This protein binds this small molecule.
Small molecule (SMILES): Nc1ccn([C@@H]2O[C@H](CO[P](=O)(O)O[C@H]3[C@@H](O)[C@H](n4cnc5c(=O)nc(N)[nH]c54)O[C@@H]3COP(=O)=O)[C@@H](O[P](=O)(O)OC[C@H]3O[C@@H](n4cnc5c(N)ncnc54)[C@H](O)[C@@H]3O[P](=O)(O)OC[C@H]3O[C@@H](n4cnc5c(N)ncnc54)[C@H](O)[C@@H]3O[P](=O)(O)OC[C@H]3O[C@@H](n4cnc5c(N)ncnc54)[C@H](O)[C@@H]3O[P](=O)(O)OC[C@H]3O[C@@H](n4cnc5c(N)ncnc54)[C@H](O)[C@@H]3O[P](=O)(O)OC[C@H]3O[C@@H](n4cnc5c(N)ncnc54)[C@H](O)[C@@H]3O[P](=O)(O)OC[C@H]3O[C@@H](n4ccc(N)nc4=O)[C@H](O)[C@@H]3O[P](=O)(O)OC[C@H]3O[C@@H](n4cnc5c(N)ncnc54)[C@H](O)[C@@H]3O)[C@H]2O)c(=O)n1

Sequence of chain 1.B:
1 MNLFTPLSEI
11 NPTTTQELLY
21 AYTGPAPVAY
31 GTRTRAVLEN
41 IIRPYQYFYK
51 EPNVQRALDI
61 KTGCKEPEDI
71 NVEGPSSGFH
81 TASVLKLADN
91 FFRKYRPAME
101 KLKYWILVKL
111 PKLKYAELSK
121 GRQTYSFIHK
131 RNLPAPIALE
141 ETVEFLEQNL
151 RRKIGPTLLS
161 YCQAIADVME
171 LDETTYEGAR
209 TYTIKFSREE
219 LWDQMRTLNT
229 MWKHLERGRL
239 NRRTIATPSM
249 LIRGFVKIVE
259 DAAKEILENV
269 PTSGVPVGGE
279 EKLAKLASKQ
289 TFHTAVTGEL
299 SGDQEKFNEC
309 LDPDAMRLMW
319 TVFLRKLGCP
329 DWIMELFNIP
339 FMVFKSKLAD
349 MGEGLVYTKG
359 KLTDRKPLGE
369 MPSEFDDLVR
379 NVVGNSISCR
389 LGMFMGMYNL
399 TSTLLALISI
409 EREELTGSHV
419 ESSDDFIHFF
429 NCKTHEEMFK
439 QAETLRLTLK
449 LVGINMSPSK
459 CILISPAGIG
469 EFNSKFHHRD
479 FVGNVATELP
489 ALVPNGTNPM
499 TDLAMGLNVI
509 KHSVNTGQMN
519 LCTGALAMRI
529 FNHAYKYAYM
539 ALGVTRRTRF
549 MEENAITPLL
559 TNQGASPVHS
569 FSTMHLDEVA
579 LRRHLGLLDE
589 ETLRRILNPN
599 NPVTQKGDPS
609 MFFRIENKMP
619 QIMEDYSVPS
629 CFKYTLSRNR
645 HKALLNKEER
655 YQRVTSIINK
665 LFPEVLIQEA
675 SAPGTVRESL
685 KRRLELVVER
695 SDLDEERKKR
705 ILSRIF

Binding-site contacts:
Ligand atom O3' contacts residue SER472 of chain 1.B at 3.3 Å (h-bond).
Ligand atom O2' contacts residue THR45 of chain 1.C at 2.3 Å (h-bond).
Ligand atom O2' contacts residue ASP422 of chain 1.B at 2.8 Å (salt-bridge).
Ligand atom O3' contacts residue ASP422 of chain 1.B at 2.8 Å (salt-bridge).
Ligand atom OP1 contacts residue V9G1 of chain 1.L at 2.5 Å (h-bond).
Ligand atom O5' contacts residue V9G1 of chain 1.L at 2.6 Å (h-bond).
Ligand atom C2' contacts residue THR45 of chain 1.C at 3.3 Å.
Ligand atom OP1 contacts residue TYR22 of chain 1.B at 3.0 Å (h-bond).
Ligand atom C4' contacts residue THR485 of chain 1.B at 3.4 Å.
Ligand atom C4' contacts residue THR45 of chain 1.C at 3.1 Å.
Ligand atom P contacts residue V9G1 of chain 1.L at 1.6 Å.
Ligand atom N7 contacts residue V9G1 of chain 1.L at 3.2 Å.
Ligand atom C5' contacts residue ASP50 of chain 1.C at 3.1 Å.
Ligand atom C4 contacts residue V9G1 of chain 1.L at 3.3 Å.
Ligand atom OP2 contacts residue ARG122 of chain 1.B at 3.2 Å (salt-bridge).
Ligand atom O3' contacts residue PRO488 of chain 1.B at 3.4 Å.
Ligand atom OP1 contacts residue LYS49 of chain 1.C at 2.5 Å (salt-bridge).
Ligand atom OP2 contacts residue GLU117 of chain 1.B at 3.4 Å (salt-bridge).
Ligand atom OP1 contacts residue LYS120 of chain 1.B at 3.3 Å.
Ligand atom C5' contacts residue GLN54 of chain 1.C at 3.2 Å.
Ligand atom C4' contacts residue ASN471 of chain 1.B at 3.3 Å.
Ligand atom O2' contacts residue LYS48 of chain 1.C at 3.2 Å (salt-bridge).
Ligand atom O5' contacts residue LYS49 of chain 1.C at 3.4 Å (salt-bridge).
Ligand atom C5' contacts residue ASN471 of chain 1.B at 3.4 Å.
Ligand atom O6 contacts residue V9G1 of chain 1.L at 3.0 Å (h-bond).
Ligand atom O2' contacts residue ASN471 of chain 1.B at 3.4 Å.
Ligand atom OP1 contacts residue SER472 of chain 1.B at 2.9 Å (h-bond).
Ligand atom OP1 contacts residue ARG122 of chain 1.B at 3.4 Å (salt-bridge).
Ligand atom N9 contacts residue V9G1 of chain 1.L at 3.3 Å.
Ligand atom C5' contacts residue V9G1 of chain 1.L at 3.2 Å.
Ligand atom C5 contacts residue V9G1 of chain 1.L at 3.1 Å.
Ligand atom C3' contacts residue THR45 of chain 1.C at 3.3 Å.
Ligand atom C6 contacts residue V9G1 of chain 1.L at 3.2 Å.
Ligand atom OP2 contacts residue V9G1 of chain 1.L at 2.3 Å (h-bond).
Ligand atom OP1 contacts residue HIS51 of chain 1.C at 2.8 Å (h-bond).
Ligand atom C8 contacts residue V9G1 of chain 1.L at 3.2 Å.
Ligand atom OP2 contacts residue LYS120 of chain 1.B at 3.4 Å.
Ligand atom C4' contacts residue ASP50 of chain 1.C at 3.3 Å.
Ligand atom O3' contacts residue THR45 of chain 1.C at 3.0 Å (h-bond).
Ligand atom OP1 contacts residue LYS120 of chain 1.B at 2.8 Å (salt-bridge).

Sequence of chain 1.C:
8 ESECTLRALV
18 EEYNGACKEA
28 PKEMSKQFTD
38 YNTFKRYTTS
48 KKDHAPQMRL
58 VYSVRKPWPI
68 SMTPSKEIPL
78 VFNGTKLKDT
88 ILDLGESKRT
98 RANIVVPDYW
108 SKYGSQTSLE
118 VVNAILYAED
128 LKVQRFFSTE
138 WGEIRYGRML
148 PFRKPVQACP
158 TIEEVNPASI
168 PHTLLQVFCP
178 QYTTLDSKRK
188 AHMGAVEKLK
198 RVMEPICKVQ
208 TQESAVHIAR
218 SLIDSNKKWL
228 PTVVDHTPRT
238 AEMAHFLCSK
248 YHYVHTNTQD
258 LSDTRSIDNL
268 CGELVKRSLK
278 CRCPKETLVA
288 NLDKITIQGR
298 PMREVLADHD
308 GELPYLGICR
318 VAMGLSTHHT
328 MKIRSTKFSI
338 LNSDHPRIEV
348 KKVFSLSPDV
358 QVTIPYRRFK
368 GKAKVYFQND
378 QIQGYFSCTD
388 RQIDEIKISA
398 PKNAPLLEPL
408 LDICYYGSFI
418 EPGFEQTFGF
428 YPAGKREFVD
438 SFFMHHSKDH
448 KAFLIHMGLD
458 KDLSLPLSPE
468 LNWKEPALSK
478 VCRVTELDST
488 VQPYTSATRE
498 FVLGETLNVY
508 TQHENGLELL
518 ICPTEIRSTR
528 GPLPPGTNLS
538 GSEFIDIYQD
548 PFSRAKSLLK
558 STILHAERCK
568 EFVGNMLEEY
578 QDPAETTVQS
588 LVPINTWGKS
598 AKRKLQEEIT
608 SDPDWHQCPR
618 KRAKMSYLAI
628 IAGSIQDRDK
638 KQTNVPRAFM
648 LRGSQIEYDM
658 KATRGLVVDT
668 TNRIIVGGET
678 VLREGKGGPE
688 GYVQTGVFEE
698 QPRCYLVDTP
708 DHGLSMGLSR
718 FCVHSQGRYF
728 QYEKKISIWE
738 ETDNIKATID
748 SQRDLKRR